Sequence of chain 1.D:
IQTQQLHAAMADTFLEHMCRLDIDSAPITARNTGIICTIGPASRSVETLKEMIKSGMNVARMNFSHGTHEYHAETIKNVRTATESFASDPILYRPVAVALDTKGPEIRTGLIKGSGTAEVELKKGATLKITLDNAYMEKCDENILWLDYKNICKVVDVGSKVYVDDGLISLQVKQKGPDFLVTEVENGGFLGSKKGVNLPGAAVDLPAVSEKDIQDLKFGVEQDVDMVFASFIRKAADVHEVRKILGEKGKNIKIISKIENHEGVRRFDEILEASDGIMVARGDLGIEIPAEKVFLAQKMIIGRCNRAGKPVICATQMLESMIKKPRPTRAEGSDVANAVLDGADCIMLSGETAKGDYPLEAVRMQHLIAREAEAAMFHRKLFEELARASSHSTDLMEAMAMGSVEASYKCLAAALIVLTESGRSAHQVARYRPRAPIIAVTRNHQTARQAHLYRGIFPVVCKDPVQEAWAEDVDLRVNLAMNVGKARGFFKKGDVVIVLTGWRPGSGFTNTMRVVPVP

The small molecule below binds the protein below.
Small molecule (SMILES): CC(=O)C(=O)O

Binding-site contacts:
Ligand atom OXT contacts residue THR327 of chain 1.D at 2.8 Å (h-bond).
Ligand atom CB contacts residue LYS269 of chain 1.D at 4.3 Å.
Ligand atom O contacts residue MN1 of chain 1.S at 2.3 Å.
Ligand atom O contacts residue GLU271 of chain 1.D at 2.6 Å (salt-bridge).
Ligand atom CB contacts residue ALA292 of chain 1.D at 4.3 Å (hydrophobic).
Ligand atom O3 contacts residue ARG72 of chain 1.D at 3.9 Å.
Ligand atom C contacts residue ASP295 of chain 1.D at 3.7 Å.
Ligand atom C contacts residue MN1 of chain 1.S at 3.1 Å.
Ligand atom O3 contacts residue GLU271 of chain 1.D at 3.6 Å (salt-bridge).
Ligand atom CA contacts residue MN1 of chain 1.S at 3.2 Å.
Ligand atom CA contacts residue ALA292 of chain 1.D at 3.8 Å (hydrophobic).
Ligand atom C contacts residue GLY294 of chain 1.D at 3.9 Å.
Ligand atom CA contacts residue GLU271 of chain 1.D at 3.8 Å.
Ligand atom C contacts residue GLU271 of chain 1.D at 3.5 Å.
Ligand atom OXT contacts residue ALA292 of chain 1.D at 3.3 Å.
Ligand atom CA contacts residue ASP295 of chain 1.D at 4.5 Å.
Ligand atom OXT contacts residue GLY294 of chain 1.D at 2.7 Å (h-bond).
Ligand atom CB contacts residue MET290 of chain 1.D at 3.7 Å (hydrophobic).
Ligand atom O contacts residue GLY294 of chain 1.D at 4.0 Å.
Ligand atom CB contacts residue ARG72 of chain 1.D at 4.0 Å.
Ligand atom O contacts residue ALA292 of chain 1.D at 3.9 Å.
Ligand atom OXT contacts residue ARG293 of chain 1.D at 3.8 Å.
Ligand atom CB contacts residue ALA326 of chain 1.D at 4.2 Å (hydrophobic).
Ligand atom CB contacts residue MET359 of chain 1.D at 3.6 Å (hydrophobic).
Ligand atom C contacts residue THR327 of chain 1.D at 3.7 Å.
Ligand atom OXT contacts residue ASP295 of chain 1.D at 3.6 Å.
Ligand atom O3 contacts residue ALA292 of chain 1.D at 4.4 Å.
Ligand atom CB contacts residue THR327 of chain 1.D at 3.4 Å.
Ligand atom CA contacts residue THR327 of chain 1.D at 3.8 Å.
Ligand atom O3 contacts residue LYS269 of chain 1.D at 2.7 Å (salt-bridge).
Ligand atom O contacts residue ASP295 of chain 1.D at 2.4 Å (salt-bridge).
Ligand atom OXT contacts residue GLU271 of chain 1.D at 4.4 Å.
Ligand atom O3 contacts residue MN1 of chain 1.S at 2.6 Å.
Ligand atom O3 contacts residue ASP295 of chain 1.D at 4.5 Å.
Ligand atom CA contacts residue LYS269 of chain 1.D at 3.9 Å.
Ligand atom OXT contacts residue MN1 of chain 1.S at 4.3 Å.
Ligand atom C contacts residue ALA292 of chain 1.D at 3.5 Å (hydrophobic).